Binding-site contacts:
Ligand atom C8 contacts residue LYS61 of chain 22.E at 3.4 Å.
Ligand atom N6 contacts residue CYS46 of chain 22.E at 3.3 Å (h-bond).
Ligand atom C2' contacts residue GLU63 of chain 22.E at 3.5 Å.
Ligand atom O4' contacts residue LYS61 of chain 22.E at 2.8 Å (salt-bridge).
Ligand atom N1 contacts residue TYR85 of chain 22.E at 3.5 Å.
Ligand atom OP2 contacts residue LYS43 of chain 22.E at 2.7 Å (salt-bridge).
Ligand atom N6 contacts residue THR59 of chain 22.E at 2.8 Å (h-bond).
Ligand atom C2 contacts residue SER47 of chain 22.E at 3.2 Å.
Ligand atom OP2 contacts residue TYR85 of chain 22.E at 2.7 Å (h-bond).
Ligand atom C5' contacts residue SER51 of chain 43.E at 3.3 Å.
Ligand atom C4 contacts residue TYR85 of chain 22.E at 3.5 Å (hydrophobic).
Ligand atom N7 contacts residue THR45 of chain 22.E at 2.6 Å (h-bond).
Ligand atom OP1 contacts residue ARG49 of chain 43.E at 2.5 Å (salt-bridge).
Ligand atom C6 contacts residue THR45 of chain 22.E at 3.3 Å.
Ligand atom O2' contacts residue TYR85 of chain 22.E at 3.4 Å.
Ligand atom C5' contacts residue TYR85 of chain 22.E at 2.9 Å (hydrophobic).
Ligand atom P contacts residue ARG49 of chain 43.E at 3.0 Å.
Ligand atom N6 contacts residue THR45 of chain 22.E at 2.7 Å (h-bond).
Ligand atom N3 contacts residue TYR85 of chain 22.E at 3.5 Å.
Ligand atom O3' contacts residue ARG49 of chain 43.E at 3.4 Å (salt-bridge).
Ligand atom C5 contacts residue THR45 of chain 22.E at 3.2 Å.
Ligand atom OP1 contacts residue SER51 of chain 43.E at 2.9 Å (h-bond).
Ligand atom N9 contacts residue LYS61 of chain 22.E at 3.3 Å (salt-bridge).
Ligand atom O2' contacts residue GLU63 of chain 22.E at 3.2 Å (salt-bridge).
Ligand atom O3' contacts residue SER51 of chain 43.E at 3.3 Å (h-bond).
Ligand atom N1 contacts residue SER47 of chain 22.E at 2.9 Å (h-bond).
Ligand atom OP2 contacts residue ASN55 of chain 43.E at 3.4 Å (h-bond).
Ligand atom OP1 contacts residue SER52 of chain 43.E at 3.2 Å.
Ligand atom C2' contacts residue TYR85 of chain 22.E at 3.4 Å (hydrophobic).
Ligand atom P contacts residue SER51 of chain 43.E at 3.5 Å.
Ligand atom C5' contacts residue ARG49 of chain 43.E at 3.5 Å.
Ligand atom OP1 contacts residue ASN55 of chain 43.E at 2.8 Å (h-bond).
Ligand atom C4' contacts residue TYR85 of chain 22.E at 3.2 Å (hydrophobic).
Ligand atom OP1 contacts residue SER51 of chain 43.E at 3.5 Å.
Ligand atom O2 contacts residue ASN87 of chain 22.E at 3.3 Å (h-bond).
Ligand atom OP2 contacts residue LYS57 of chain 43.E at 2.6 Å (salt-bridge).
Ligand atom C3' contacts residue TYR85 of chain 22.E at 3.4 Å (hydrophobic).
Ligand atom N7 contacts residue LYS61 of chain 22.E at 3.3 Å.
Ligand atom OP2 contacts residue SER51 of chain 43.E at 3.4 Å (h-bond).
Ligand atom OP2 contacts residue ARG49 of chain 43.E at 2.3 Å (salt-bridge).

Sequence of chain 43.E:
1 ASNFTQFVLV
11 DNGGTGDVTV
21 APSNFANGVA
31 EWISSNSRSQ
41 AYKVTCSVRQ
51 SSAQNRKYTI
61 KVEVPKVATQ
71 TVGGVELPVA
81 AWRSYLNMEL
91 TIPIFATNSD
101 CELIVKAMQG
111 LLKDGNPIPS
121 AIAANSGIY

The small molecule below binds the protein below.
Small molecule (SMILES): N=c1ccn([C@@H]2O[C@H](CO[P](=O)(O)O[C@H]3[C@@H](O)[C@H](n4cnc5c(N)ncnc54)O[C@@H]3CO[P](=O)(O)O[C@H]3[C@@H](O)[C@H](n4ccc(N)nc4=O)O[C@@H]3CO[P](=O)(O)O[C@H]3[C@@H](O)[C@H](n4ccc(=O)[nH]c4=O)O[C@@H]3CO[P](=O)(O)O[C@H]3[C@@H](O)[C@H](n4cnc5c(N)ncnc54)O[C@@H]3CO[P](=O)(O)O[C@H]3[C@@H](O)[C@H](n4cnc5c(=O)nc(N)[nH]c54)O[C@@H]3CO[P](=O)(O)O[C@H]3[C@@H](O)[C@H](n4cnc5c(=O)nc(N)[nH]c54)O[C@@H]3CO)[C@@H](O[P](=O)(O)OC[C@H]3O[C@@H](n4ccc(N)nc4=O)[C@H](O)[C@@H]3O)[C@H]2O)c(=O)[nH]1

Sequence of chain 22.E:
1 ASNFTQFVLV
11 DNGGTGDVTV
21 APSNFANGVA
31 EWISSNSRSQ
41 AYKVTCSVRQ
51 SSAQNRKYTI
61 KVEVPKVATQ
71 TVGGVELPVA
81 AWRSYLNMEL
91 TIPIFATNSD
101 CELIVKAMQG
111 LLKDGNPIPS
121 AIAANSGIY